Sequence of chain 1.J:
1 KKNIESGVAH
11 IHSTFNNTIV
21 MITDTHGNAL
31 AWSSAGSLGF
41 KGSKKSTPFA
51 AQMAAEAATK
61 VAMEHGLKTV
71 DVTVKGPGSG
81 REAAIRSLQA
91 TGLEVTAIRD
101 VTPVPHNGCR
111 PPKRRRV

Binding-site contacts:
Ligand atom O2 contacts residue VAL117 of chain 1.J at 4.1 Å.
Ligand atom N3 contacts residue VAL117 of chain 1.J at 4.5 Å.
Ligand atom O2' contacts residue VAL117 of chain 1.J at 4.2 Å.

This protein binds this small molecule.
Small molecule (SMILES): Nc1ccn([C@@H]2O[C@H](CO[P](=O)(O)O[C@H]3[C@@H](O)[C@H](n4ccc(=O)[nH]c4=O)O[C@@H]3CO[P](=O)(O)O[C@H]3[C@@H](O)[C@H](n4ccc(=O)[nH]c4=O)O[C@@H]3CO[P](=O)(O)O[C@H]3[C@@H](O)[C@H](n4ccc(=O)[nH]c4=O)O[C@@H]3CO[P](=O)(O)O[C@H]3[C@@H](O)[C@H](n4ccc(=O)[nH]c4=O)O[C@@H]3COP(=O)=O)[C@@H](O)[C@H]2O)c(=O)n1